The protein below binds the small molecule below.
Small molecule (SMILES): OC[C@H]1O[C@H](O[C@H]2[C@H](O)[C@@H](O)[C@@H](O)O[C@@H]2CO)[C@H](O)[C@@H](O)[C@@H]1O

Sequence of chain 1.B:
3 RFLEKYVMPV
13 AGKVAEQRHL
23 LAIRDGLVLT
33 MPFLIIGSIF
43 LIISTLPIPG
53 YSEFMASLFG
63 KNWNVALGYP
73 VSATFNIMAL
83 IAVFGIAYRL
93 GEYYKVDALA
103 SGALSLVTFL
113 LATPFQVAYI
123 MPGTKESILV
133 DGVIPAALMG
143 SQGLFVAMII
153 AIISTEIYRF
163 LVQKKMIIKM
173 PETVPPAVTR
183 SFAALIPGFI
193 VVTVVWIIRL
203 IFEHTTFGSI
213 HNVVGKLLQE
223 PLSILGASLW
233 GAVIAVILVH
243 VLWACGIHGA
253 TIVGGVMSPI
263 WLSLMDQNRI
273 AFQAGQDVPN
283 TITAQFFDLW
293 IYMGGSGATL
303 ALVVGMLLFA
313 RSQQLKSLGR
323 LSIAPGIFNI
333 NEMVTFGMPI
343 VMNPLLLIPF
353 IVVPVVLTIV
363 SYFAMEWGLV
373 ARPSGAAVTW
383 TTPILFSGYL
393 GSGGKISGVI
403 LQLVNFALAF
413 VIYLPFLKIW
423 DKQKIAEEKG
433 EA

Binding-site contacts:
Ligand atom O6 contacts residue TRP369 of chain 1.B at 3.7 Å.
Ligand atom O1 contacts residue TRP369 of chain 1.B at 4.5 Å.
Ligand atom C4 contacts residue TRP369 of chain 1.B at 4.3 Å (hydrophobic).
Ligand atom C6 contacts residue TRP369 of chain 1.B at 3.7 Å (hydrophobic).
Ligand atom C5 contacts residue TRP369 of chain 1.B at 4.2 Å (hydrophobic).
Ligand atom O3 contacts residue TRP369 of chain 1.B at 4.3 Å.
Ligand atom C3 contacts residue TRP369 of chain 1.B at 4.3 Å (hydrophobic).
Ligand atom C1 contacts residue TRP369 of chain 1.B at 4.0 Å (hydrophobic).
Ligand atom C2 contacts residue TRP369 of chain 1.B at 3.6 Å (hydrophobic).
Ligand atom O5 contacts residue TRP369 of chain 1.B at 4.2 Å.
Ligand atom O2 contacts residue TRP369 of chain 1.B at 4.1 Å.